Binding-site contacts:
Ligand atom C4 contacts residue NAD1 of chain 1.JA at 3.5 Å.
Ligand atom C4' contacts residue ASP369 of chain 1.G at 3.2 Å.
Ligand atom C2 contacts residue CYS336 of chain 1.G at 1.7 Å (hydrophobic).
Ligand atom O3' contacts residue ASP369 of chain 1.G at 2.6 Å (salt-bridge).
Ligand atom C3' contacts residue SER73 of chain 1.G at 3.3 Å.
Ligand atom C4 contacts residue CYS336 of chain 1.G at 2.8 Å (hydrophobic).
Ligand atom O2' contacts residue NAD1 of chain 1.JA at 3.0 Å (h-bond).
Ligand atom O1P contacts residue SER393 of chain 1.G at 2.8 Å (h-bond).
Ligand atom N1 contacts residue GLY447 of chain 1.G at 3.6 Å.
Ligand atom C1' contacts residue NAD1 of chain 1.JA at 3.3 Å.
Ligand atom C2 contacts residue NAD1 of chain 1.JA at 3.4 Å.
Ligand atom O6 contacts residue GLY420 of chain 1.G at 2.5 Å (h-bond).
Ligand atom C8 contacts residue MET75 of chain 1.G at 3.5 Å (hydrophobic).
Ligand atom O2' contacts residue ASP369 of chain 1.G at 2.6 Å (salt-bridge).
Ligand atom O1P contacts residue GLY392 of chain 1.G at 3.2 Å.
Ligand atom N1 contacts residue GLN446 of chain 1.G at 2.4 Å (h-bond).
Ligand atom N3 contacts residue NAD1 of chain 1.JA at 3.2 Å.
Ligand atom N3 contacts residue CYS336 of chain 1.G at 1.6 Å (h-bond).
Ligand atom O2P contacts residue SER393 of chain 1.G at 2.8 Å (h-bond).
Ligand atom C6 contacts residue GLY420 of chain 1.G at 3.5 Å.
Ligand atom O5' contacts residue GLY370 of chain 1.G at 3.3 Å.
Ligand atom O3P contacts residue GLY333 of chain 1.G at 3.3 Å.
Ligand atom O3P contacts residue SER334 of chain 1.G at 2.5 Å (h-bond).
Ligand atom O2P contacts residue GLY392 of chain 1.G at 3.0 Å (h-bond).
Ligand atom C3' contacts residue ASP369 of chain 1.G at 3.3 Å.
Ligand atom N1 contacts residue CYS336 of chain 1.G at 2.9 Å (h-bond).
Ligand atom C2 contacts residue GLN446 of chain 1.G at 3.1 Å.
Ligand atom P contacts residue SER393 of chain 1.G at 3.4 Å.
Ligand atom N7 contacts residue MET419 of chain 1.G at 3.1 Å (h-bond).
Ligand atom O1P contacts residue TYR416 of chain 1.G at 2.4 Å (h-bond).
Ligand atom O1P contacts residue SER334 of chain 1.G at 3.1 Å (h-bond).
Ligand atom O3' contacts residue SER73 of chain 1.G at 2.8 Å (h-bond).
Ligand atom C2' contacts residue NAD1 of chain 1.JA at 3.5 Å.
Ligand atom O6 contacts residue GLY447 of chain 1.G at 3.5 Å.
Ligand atom O3P contacts residue GLY371 of chain 1.G at 3.3 Å (h-bond).
Ligand atom C6 contacts residue GLN446 of chain 1.G at 3.5 Å.
Ligand atom O6 contacts residue MET419 of chain 1.G at 3.0 Å (h-bond).
Ligand atom C5 contacts residue ILE335 of chain 1.G at 3.5 Å (hydrophobic).
Ligand atom O2' contacts residue ARG327 of chain 1.G at 3.2 Å (salt-bridge).
Ligand atom O6 contacts residue GLY418 of chain 1.G at 3.3 Å.

Sequence of chain 1.G:
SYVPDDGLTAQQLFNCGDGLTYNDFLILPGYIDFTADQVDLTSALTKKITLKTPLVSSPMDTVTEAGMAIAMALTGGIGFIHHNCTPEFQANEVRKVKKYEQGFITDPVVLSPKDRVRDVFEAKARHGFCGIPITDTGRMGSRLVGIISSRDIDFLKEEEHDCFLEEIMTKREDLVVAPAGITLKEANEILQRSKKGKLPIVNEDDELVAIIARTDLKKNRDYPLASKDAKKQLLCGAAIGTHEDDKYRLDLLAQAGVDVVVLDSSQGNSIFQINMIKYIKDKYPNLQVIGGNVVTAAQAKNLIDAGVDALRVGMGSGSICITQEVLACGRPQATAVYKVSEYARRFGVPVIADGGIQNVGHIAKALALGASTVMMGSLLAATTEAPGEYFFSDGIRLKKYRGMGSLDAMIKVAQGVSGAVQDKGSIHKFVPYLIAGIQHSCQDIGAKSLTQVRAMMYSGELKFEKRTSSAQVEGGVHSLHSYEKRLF

A protein and the small-molecule ligand that binds it are described below.
Small molecule (SMILES): O=c1[nH]cnc2c1ncn2[C@@H]1O[C@H](COP(=O)(O)O)[C@@H](O)[C@H]1O